A small-molecule ligand and the protein it binds are described below.
Small molecule (SMILES): CC(C)[C@@H](CN1CC[C@@](C)(c2cccc(O)c2)[C@@H](C)C1)NC(=O)[C@H]1Cc2ccc(O)cc2CN1

Binding-site contacts:
Ligand atom C7 contacts residue ILE243 of chain 2.A at 3.7 Å (hydrophobic).
Ligand atom C4E contacts residue ASP87 of chain 2.A at 2.7 Å.
Ligand atom C5 contacts residue HIS240 of chain 2.A at 3.8 Å.
Ligand atom C61 contacts residue TYR269 of chain 2.A at 3.9 Å (hydrophobic).
Ligand atom C31 contacts residue TYR269 of chain 2.A at 3.8 Å (hydrophobic).
Ligand atom C2A contacts residue ASP87 of chain 2.A at 3.9 Å.
Ligand atom N2 contacts residue ASP87 of chain 2.A at 2.8 Å (salt-bridge).
Ligand atom C4 contacts residue MET91 of chain 2.A at 4.0 Å (hydrophobic).
Ligand atom C34 contacts residue TYR269 of chain 2.A at 3.1 Å (hydrophobic).
Ligand atom C2C contacts residue GLN64 of chain 2.A at 4.0 Å.
Ligand atom C6 contacts residue ILE243 of chain 2.A at 3.6 Å (hydrophobic).
Ligand atom C4A contacts residue MET91 of chain 2.A at 3.5 Å (hydrophobic).
Ligand atom C3 contacts residue ASP87 of chain 2.A at 3.6 Å.
Ligand atom C5C contacts residue CYS159 of chain 2.A at 3.7 Å (hydrophobic).
Ligand atom O3C contacts residue VAL67 of chain 2.A at 3.7 Å.
Ligand atom O7 contacts residue ILE243 of chain 2.A at 3.6 Å.
Ligand atom C1A contacts residue ASP87 of chain 2.A at 3.7 Å.
Ligand atom N11 contacts residue TYR269 of chain 2.A at 3.8 Å.
Ligand atom C6 contacts residue HIS240 of chain 2.A at 3.7 Å.
Ligand atom C21 contacts residue THR60 of chain 2.A at 3.5 Å.
Ligand atom C1 contacts residue MET91 of chain 2.A at 3.9 Å (hydrophobic).
Ligand atom C3D contacts residue TYR269 of chain 2.A at 3.9 Å (hydrophobic).
Ligand atom C4C contacts residue CYS159 of chain 2.A at 4.0 Å (hydrophobic).
Ligand atom O7 contacts residue LYS176 of chain 2.A at 3.9 Å.
Ligand atom C8A contacts residue MET91 of chain 2.A at 3.5 Å (hydrophobic).
Ligand atom O7 contacts residue VAL179 of chain 2.A at 3.3 Å.
Ligand atom C7 contacts residue VAL179 of chain 2.A at 3.7 Å (hydrophobic).
Ligand atom N11 contacts residue ASP87 of chain 2.A at 3.5 Å (salt-bridge).
Ligand atom C3B contacts residue TRP236 of chain 2.A at 3.9 Å (hydrophobic).
Ligand atom C5C contacts residue TRP73 of chain 2.A at 3.8 Å (hydrophobic).
Ligand atom C34 contacts residue GLN64 of chain 2.A at 3.2 Å.
Ligand atom C5 contacts residue ILE243 of chain 2.A at 3.6 Å (hydrophobic).
Ligand atom C4D contacts residue ASP87 of chain 2.A at 3.8 Å.
Ligand atom C4C contacts residue TRP73 of chain 2.A at 3.8 Å (hydrophobic).
Ligand atom C1 contacts residue ASP87 of chain 2.A at 3.5 Å.
Ligand atom C4D contacts residue TYR269 of chain 2.A at 3.7 Å (hydrophobic).
Ligand atom C21 contacts residue TYR269 of chain 2.A at 3.2 Å (hydrophobic).
Ligand atom C5 contacts residue MET91 of chain 2.A at 3.9 Å (hydrophobic).
Ligand atom C8 contacts residue MET91 of chain 2.A at 3.8 Å (hydrophobic).
Ligand atom N2A contacts residue ASP87 of chain 2.A at 3.0 Å (salt-bridge).

Sequence of chain 2.A:
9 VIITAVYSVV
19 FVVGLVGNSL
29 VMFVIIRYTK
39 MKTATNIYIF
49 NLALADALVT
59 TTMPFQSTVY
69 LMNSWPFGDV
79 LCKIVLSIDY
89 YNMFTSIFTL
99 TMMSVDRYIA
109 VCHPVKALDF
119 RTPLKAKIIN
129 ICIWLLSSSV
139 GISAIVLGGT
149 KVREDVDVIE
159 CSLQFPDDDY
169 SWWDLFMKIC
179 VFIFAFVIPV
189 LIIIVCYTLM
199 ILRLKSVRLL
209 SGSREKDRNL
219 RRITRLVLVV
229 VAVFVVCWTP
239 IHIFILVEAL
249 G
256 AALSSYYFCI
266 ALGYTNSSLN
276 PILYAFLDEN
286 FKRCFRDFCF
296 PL